A protein and the small-molecule ligand that binds it are described below.
Small molecule (SMILES): CC(=O)N[C@H]1[C@H](O[C@H]2[C@H](O)[C@@H](NC(C)=O)CO[C@@H]2CO)O[C@H](CO)[C@@H](O[C@@H]2O[C@H](CO)[C@@H](O)[C@H](O)[C@@H]2O)[C@@H]1O

Sequence of chain 1.A:
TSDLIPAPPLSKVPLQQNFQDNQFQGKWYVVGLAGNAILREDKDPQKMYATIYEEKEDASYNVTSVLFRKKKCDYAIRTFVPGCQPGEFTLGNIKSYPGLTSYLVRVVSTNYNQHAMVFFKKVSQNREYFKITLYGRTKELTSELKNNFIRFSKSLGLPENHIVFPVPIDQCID

Binding-site contacts:
Ligand atom C7 contacts residue LYS56 of chain 2.A at 3.9 Å.
Ligand atom O5 contacts residue THR64 of chain 2.A at 3.4 Å (h-bond).
Ligand atom C3 contacts residue ASN62 of chain 2.A at 3.8 Å.
Ligand atom C2 contacts residue ASN62 of chain 2.A at 2.4 Å.
Ligand atom O7 contacts residue ILE77 of chain 2.A at 3.3 Å.
Ligand atom O7 contacts residue ASN62 of chain 2.A at 3.9 Å.
Ligand atom O5 contacts residue GLU54 of chain 2.A at 3.5 Å (salt-bridge).
Ligand atom O6 contacts residue GLN125 of chain 1.A at 4.0 Å.
Ligand atom C8 contacts residue TYR75 of chain 2.A at 3.6 Å (hydrophobic).
Ligand atom C8 contacts residue GLN125 of chain 1.A at 3.6 Å.
Ligand atom O6 contacts residue ASN126 of chain 1.A at 3.3 Å (h-bond).
Ligand atom C6 contacts residue THR64 of chain 2.A at 3.9 Å.
Ligand atom C5 contacts residue ASN62 of chain 2.A at 3.7 Å.
Ligand atom O4 contacts residue ILE77 of chain 2.A at 4.0 Å.
Ligand atom C8 contacts residue ARG127 of chain 1.A at 3.7 Å.
Ligand atom C5 contacts residue ILE77 of chain 2.A at 4.0 Å (hydrophobic).
Ligand atom C7 contacts residue ILE77 of chain 2.A at 4.0 Å (hydrophobic).
Ligand atom O3 contacts residue ARG127 of chain 1.A at 3.1 Å.
Ligand atom C3 contacts residue GLN125 of chain 1.A at 3.3 Å.
Ligand atom C1 contacts residue GLU54 of chain 2.A at 3.6 Å.
Ligand atom C1 contacts residue GLN125 of chain 1.A at 3.7 Å.
Ligand atom C1 contacts residue ASN62 of chain 2.A at 1.4 Å.
Ligand atom C5 contacts residue THR64 of chain 2.A at 3.8 Å.
Ligand atom C5 contacts residue GLN125 of chain 1.A at 3.5 Å.
Ligand atom C7 contacts residue ASN62 of chain 2.A at 3.5 Å.
Ligand atom N2 contacts residue ARG127 of chain 1.A at 3.7 Å.
Ligand atom C2 contacts residue GLN125 of chain 1.A at 3.7 Å.
Ligand atom N2 contacts residue ASN62 of chain 2.A at 2.8 Å (h-bond).
Ligand atom C7 contacts residue ARG127 of chain 1.A at 3.8 Å.
Ligand atom O5 contacts residue GLN125 of chain 1.A at 4.0 Å.
Ligand atom N2 contacts residue GLN125 of chain 1.A at 2.8 Å (h-bond).
Ligand atom O5 contacts residue ASN62 of chain 2.A at 2.4 Å (h-bond).
Ligand atom O4 contacts residue GLN125 of chain 1.A at 3.8 Å.
Ligand atom O3 contacts residue TYR129 of chain 1.A at 3.8 Å.
Ligand atom O7 contacts residue LYS56 of chain 2.A at 3.3 Å (salt-bridge).
Ligand atom O2 contacts residue SER124 of chain 1.A at 3.8 Å.
Ligand atom C7 contacts residue GLN125 of chain 1.A at 3.6 Å.
Ligand atom O6 contacts residue THR64 of chain 2.A at 2.9 Å (h-bond).
Ligand atom C6 contacts residue GLN125 of chain 1.A at 3.4 Å.
Ligand atom C4 contacts residue GLN125 of chain 1.A at 3.9 Å.

Sequence of chain 2.A:
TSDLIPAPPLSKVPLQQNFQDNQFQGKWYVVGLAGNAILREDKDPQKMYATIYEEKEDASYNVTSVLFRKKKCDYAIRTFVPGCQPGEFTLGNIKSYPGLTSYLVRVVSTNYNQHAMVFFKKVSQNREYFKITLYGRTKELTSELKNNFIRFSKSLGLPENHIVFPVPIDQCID